A protein and the small-molecule ligand that binds it are described below.
Small molecule (SMILES): CC(=O)N[C@H]1[C@H](O[C@H]2[C@H](O)[C@@H](NC(C)=O)CO[C@@H]2CO)O[C@H](CO)[C@@H](O)[C@@H]1O

Sequence of chain 1.B:
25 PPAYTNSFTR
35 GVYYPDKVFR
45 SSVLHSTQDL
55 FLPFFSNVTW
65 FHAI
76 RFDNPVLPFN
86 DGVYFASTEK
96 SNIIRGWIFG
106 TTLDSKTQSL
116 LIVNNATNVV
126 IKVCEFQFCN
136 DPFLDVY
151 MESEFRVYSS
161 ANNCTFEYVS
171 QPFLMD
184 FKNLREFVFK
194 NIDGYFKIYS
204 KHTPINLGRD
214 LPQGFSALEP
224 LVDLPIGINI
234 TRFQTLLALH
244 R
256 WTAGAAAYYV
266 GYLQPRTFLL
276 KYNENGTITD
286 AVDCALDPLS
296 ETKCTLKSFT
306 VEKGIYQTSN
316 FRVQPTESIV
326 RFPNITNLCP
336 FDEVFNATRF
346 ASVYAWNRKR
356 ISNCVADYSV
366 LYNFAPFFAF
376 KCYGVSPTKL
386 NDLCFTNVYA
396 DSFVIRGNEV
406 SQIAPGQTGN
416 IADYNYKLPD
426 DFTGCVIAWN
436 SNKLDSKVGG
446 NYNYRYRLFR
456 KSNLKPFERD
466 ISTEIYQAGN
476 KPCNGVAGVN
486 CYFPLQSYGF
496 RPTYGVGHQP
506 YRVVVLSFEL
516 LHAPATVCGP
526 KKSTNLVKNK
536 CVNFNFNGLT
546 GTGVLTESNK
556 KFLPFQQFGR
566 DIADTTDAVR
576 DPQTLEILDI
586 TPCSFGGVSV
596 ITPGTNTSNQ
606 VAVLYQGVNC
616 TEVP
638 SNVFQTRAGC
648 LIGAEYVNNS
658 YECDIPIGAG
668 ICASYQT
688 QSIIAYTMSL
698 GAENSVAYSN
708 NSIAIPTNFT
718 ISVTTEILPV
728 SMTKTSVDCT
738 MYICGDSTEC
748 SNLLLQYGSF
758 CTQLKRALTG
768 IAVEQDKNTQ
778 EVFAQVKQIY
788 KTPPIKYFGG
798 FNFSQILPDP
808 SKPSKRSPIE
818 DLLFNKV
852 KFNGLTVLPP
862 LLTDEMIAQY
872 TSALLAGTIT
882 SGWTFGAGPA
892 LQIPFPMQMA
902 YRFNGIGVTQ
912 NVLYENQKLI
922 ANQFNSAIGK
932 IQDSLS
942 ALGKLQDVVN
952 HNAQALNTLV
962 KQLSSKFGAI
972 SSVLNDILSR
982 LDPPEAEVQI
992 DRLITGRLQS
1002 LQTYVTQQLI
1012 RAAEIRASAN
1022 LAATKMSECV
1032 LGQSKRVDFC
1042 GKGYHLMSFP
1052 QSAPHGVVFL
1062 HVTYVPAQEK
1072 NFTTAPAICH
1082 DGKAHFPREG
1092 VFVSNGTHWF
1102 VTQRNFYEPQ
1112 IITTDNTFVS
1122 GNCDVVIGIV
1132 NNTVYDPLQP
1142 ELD

Binding-site contacts:
Ligand atom C3 contacts residue HIS1099 of chain 1.B at 4.3 Å.
Ligand atom C7 contacts residue ASN1096 of chain 1.B at 3.6 Å.
Ligand atom C2 contacts residue THR1098 of chain 1.B at 3.6 Å.
Ligand atom C3 contacts residue THR1098 of chain 1.B at 3.6 Å.
Ligand atom C8 contacts residue GLY1097 of chain 1.B at 4.2 Å.
Ligand atom N2 contacts residue THR1098 of chain 1.B at 3.1 Å (h-bond).
Ligand atom C5 contacts residue ASN1096 of chain 1.B at 3.6 Å.
Ligand atom C6 contacts residue PHE1101 of chain 1.B at 4.3 Å (hydrophobic).
Ligand atom C7 contacts residue THR1098 of chain 1.B at 4.1 Å.
Ligand atom C8 contacts residue ASN1096 of chain 1.B at 3.5 Å.
Ligand atom C1 contacts residue THR1098 of chain 1.B at 3.8 Å.
Ligand atom O5 contacts residue ASN1096 of chain 1.B at 2.3 Å (h-bond).
Ligand atom O3 contacts residue THR1098 of chain 1.B at 4.4 Å.
Ligand atom C4 contacts residue HIS1099 of chain 1.B at 4.5 Å.
Ligand atom C1 contacts residue ASN1096 of chain 1.B at 1.4 Å.
Ligand atom C3 contacts residue ASN1096 of chain 1.B at 3.8 Å.
Ligand atom C2 contacts residue ASN1096 of chain 1.B at 2.5 Å.
Ligand atom C1 contacts residue HIS1099 of chain 1.B at 4.3 Å.
Ligand atom N2 contacts residue ASN1096 of chain 1.B at 3.0 Å (h-bond).
Ligand atom O4 contacts residue HIS1099 of chain 1.B at 4.0 Å.
Ligand atom O5 contacts residue PHE1101 of chain 1.B at 4.3 Å.
Ligand atom C8 contacts residue THR1098 of chain 1.B at 4.0 Å.
Ligand atom C5 contacts residue HIS1099 of chain 1.B at 4.1 Å.
Ligand atom O7 contacts residue ASN1096 of chain 1.B at 3.9 Å.
Ligand atom C4 contacts residue ASN1096 of chain 1.B at 4.2 Å.